Sequence of chain 2.A:
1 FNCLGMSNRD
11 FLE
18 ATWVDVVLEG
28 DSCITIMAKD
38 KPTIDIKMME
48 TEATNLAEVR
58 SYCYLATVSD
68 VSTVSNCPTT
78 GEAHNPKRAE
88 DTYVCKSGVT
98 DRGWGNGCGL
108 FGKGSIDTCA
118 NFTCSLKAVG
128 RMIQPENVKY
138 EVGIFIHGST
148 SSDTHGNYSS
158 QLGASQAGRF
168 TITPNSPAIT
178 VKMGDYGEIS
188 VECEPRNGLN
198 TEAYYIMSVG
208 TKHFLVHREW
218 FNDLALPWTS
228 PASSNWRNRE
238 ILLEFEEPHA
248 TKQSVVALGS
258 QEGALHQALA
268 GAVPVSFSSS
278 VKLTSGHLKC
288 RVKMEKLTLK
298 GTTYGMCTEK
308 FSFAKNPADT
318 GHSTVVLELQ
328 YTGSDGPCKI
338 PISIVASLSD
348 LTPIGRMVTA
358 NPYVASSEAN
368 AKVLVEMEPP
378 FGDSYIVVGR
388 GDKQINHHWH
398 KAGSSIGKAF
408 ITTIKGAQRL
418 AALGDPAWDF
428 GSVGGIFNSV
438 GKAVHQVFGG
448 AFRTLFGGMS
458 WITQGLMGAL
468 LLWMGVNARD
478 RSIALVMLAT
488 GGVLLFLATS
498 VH

Binding-site contacts:
Ligand atom C5 contacts residue ASN154 of chain 2.A at 3.7 Å.
Ligand atom C4 contacts residue ASN154 of chain 2.A at 4.2 Å.
Ligand atom O5 contacts residue ASN154 of chain 2.A at 2.4 Å (h-bond).
Ligand atom C8 contacts residue ASN154 of chain 2.A at 4.2 Å.
Ligand atom C2 contacts residue ASN154 of chain 2.A at 2.5 Å.
Ligand atom C3 contacts residue ASN154 of chain 2.A at 3.8 Å.
Ligand atom O7 contacts residue ASN154 of chain 2.A at 3.8 Å.
Ligand atom C7 contacts residue ASN154 of chain 2.A at 3.5 Å.
Ligand atom N2 contacts residue ASN154 of chain 2.A at 2.9 Å (h-bond).
Ligand atom C1 contacts residue ASN154 of chain 2.A at 1.4 Å.
Ligand atom C1 contacts residue SER156 of chain 2.A at 4.3 Å.

This small molecule binds to this protein.
Small molecule (SMILES): CC(=O)N[C@@H]1[C@@H](O)[C@H](O)[C@@H](CO)O[C@H]1O